Binding-site contacts:
Ligand atom C8 contacts residue GLU184 of chain 1.A at 4.5 Å.
Ligand atom O9 contacts residue TYR92 of chain 1.A at 2.7 Å (h-bond).
Ligand atom O9 contacts residue THR220 of chain 1.A at 3.9 Å.
Ligand atom O9 contacts residue GLU184 of chain 1.A at 2.7 Å (salt-bridge).
Ligand atom O1A contacts residue ASN131 of chain 1.A at 4.0 Å.
Ligand atom C11 contacts residue GLY129 of chain 1.A at 3.9 Å.
Ligand atom C1 contacts residue SER130 of chain 1.A at 3.7 Å.
Ligand atom C10 contacts residue LEU188 of chain 1.A at 4.5 Å (hydrophobic).
Ligand atom O8 contacts residue THR220 of chain 1.A at 4.3 Å.
Ligand atom N5 contacts residue TRP147 of chain 1.A at 4.3 Å.
Ligand atom O9 contacts residue HIS177 of chain 1.A at 3.5 Å (h-bond).
Ligand atom O8 contacts residue SER130 of chain 1.A at 4.2 Å.
Ligand atom O8 contacts residue TRP147 of chain 1.A at 3.9 Å.
Ligand atom O4 contacts residue GLY129 of chain 1.A at 4.0 Å.
Ligand atom O1A contacts residue SER130 of chain 1.A at 3.0 Å (h-bond).
Ligand atom C10 contacts residue GLY129 of chain 1.A at 3.7 Å.
Ligand atom O1B contacts residue SER130 of chain 1.A at 3.5 Å.
Ligand atom C11 contacts residue THR149 of chain 1.A at 4.1 Å.
Ligand atom C1 contacts residue ASN131 of chain 1.A at 3.8 Å.
Ligand atom C9 contacts residue HIS177 of chain 1.A at 3.7 Å.
Ligand atom C9 contacts residue LEU188 of chain 1.A at 4.0 Å (hydrophobic).
Ligand atom C9 contacts residue GLU184 of chain 1.A at 3.5 Å.
Ligand atom C6 contacts residue GLY129 of chain 1.A at 4.3 Å.
Ligand atom O1B contacts residue ASN131 of chain 1.A at 2.8 Å (h-bond).
Ligand atom O8 contacts residue TYR92 of chain 1.A at 3.2 Å (h-bond).
Ligand atom C11 contacts residue TRP147 of chain 1.A at 4.5 Å (hydrophobic).
Ligand atom C9 contacts residue TYR92 of chain 1.A at 3.3 Å (hydrophobic).
Ligand atom C8 contacts residue TRP147 of chain 1.A at 4.2 Å (hydrophobic).
Ligand atom C11 contacts residue GLY128 of chain 1.A at 3.9 Å.
Ligand atom C9 contacts residue TRP147 of chain 1.A at 4.0 Å (hydrophobic).
Ligand atom C5 contacts residue GLY129 of chain 1.A at 3.8 Å.
Ligand atom C7 contacts residue TRP147 of chain 1.A at 4.1 Å (hydrophobic).
Ligand atom N5 contacts residue GLY129 of chain 1.A at 3.2 Å (h-bond).
Ligand atom O9 contacts residue ALA222 of chain 1.A at 3.3 Å.
Ligand atom O7 contacts residue LEU188 of chain 1.A at 3.9 Å.
Ligand atom C8 contacts residue TYR92 of chain 1.A at 3.9 Å (hydrophobic).
Ligand atom C4 contacts residue GLY129 of chain 1.A at 3.5 Å.

Sequence of chain 1.A:
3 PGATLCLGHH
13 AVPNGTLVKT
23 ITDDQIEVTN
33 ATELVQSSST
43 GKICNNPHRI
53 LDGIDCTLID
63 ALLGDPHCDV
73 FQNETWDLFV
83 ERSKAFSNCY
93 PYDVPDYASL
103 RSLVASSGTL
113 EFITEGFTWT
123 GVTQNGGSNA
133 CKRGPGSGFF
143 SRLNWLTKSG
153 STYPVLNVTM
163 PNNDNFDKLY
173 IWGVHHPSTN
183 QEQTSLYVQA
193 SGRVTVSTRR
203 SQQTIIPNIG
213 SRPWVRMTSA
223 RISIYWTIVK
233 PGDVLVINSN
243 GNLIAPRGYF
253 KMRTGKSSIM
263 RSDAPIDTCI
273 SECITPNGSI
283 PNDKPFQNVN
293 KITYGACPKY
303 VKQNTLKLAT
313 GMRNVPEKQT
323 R

A small-molecule ligand and the protein it binds are described below.
Small molecule (SMILES): CC(=O)N[C@H]1[C@H]([C@H](O)[C@H](O)CO)O[C@@](O)(C(=O)O)C[C@@H]1O